Sequence of chain 1.A:
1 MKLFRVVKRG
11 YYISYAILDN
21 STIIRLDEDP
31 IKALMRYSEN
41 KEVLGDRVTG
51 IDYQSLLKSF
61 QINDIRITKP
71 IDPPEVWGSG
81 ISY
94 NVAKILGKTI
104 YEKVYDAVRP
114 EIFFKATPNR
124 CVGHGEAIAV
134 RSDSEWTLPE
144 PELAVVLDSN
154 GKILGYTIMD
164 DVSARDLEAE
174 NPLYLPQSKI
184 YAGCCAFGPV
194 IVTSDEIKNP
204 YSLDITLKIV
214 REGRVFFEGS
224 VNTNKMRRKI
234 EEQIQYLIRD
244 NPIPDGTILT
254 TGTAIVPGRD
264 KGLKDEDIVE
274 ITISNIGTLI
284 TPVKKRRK

Binding-site contacts:
Ligand atom O2 contacts residue GLU143 of chain 1.A at 3.0 Å (salt-bridge).
Ligand atom C3 contacts residue ILE81 of chain 1.A at 3.9 Å (hydrophobic).
Ligand atom O5 contacts residue PHE116 of chain 1.A at 3.7 Å.
Ligand atom O2 contacts residue GLU145 of chain 1.A at 2.9 Å (salt-bridge).
Ligand atom O2 contacts residue GLY255 of chain 1.A at 3.2 Å.
Ligand atom C5 contacts residue GLU171 of chain 1.A at 3.7 Å.
Ligand atom C3 contacts residue GLY80 of chain 1.A at 3.6 Å.
Ligand atom C4 contacts residue LYS182 of chain 1.A at 4.0 Å.
Ligand atom C1 contacts residue MG1 of chain 1.B at 2.9 Å.
Ligand atom C1 contacts residue GLY255 of chain 1.A at 3.9 Å.
Ligand atom O1 contacts residue ILE81 of chain 1.A at 3.1 Å (h-bond).
Ligand atom O1 contacts residue GLY80 of chain 1.A at 3.8 Å.
Ligand atom C4 contacts residue PHE116 of chain 1.A at 4.1 Å (hydrophobic).
Ligand atom C1 contacts residue SER79 of chain 1.A at 3.7 Å.
Ligand atom C1 contacts residue ILE81 of chain 1.A at 4.0 Å (hydrophobic).
Ligand atom O5 contacts residue SER79 of chain 1.A at 3.9 Å.
Ligand atom O3 contacts residue GLU171 of chain 1.A at 2.5 Å (salt-bridge).
Ligand atom O2 contacts residue MG1 of chain 1.B at 2.2 Å.
Ligand atom O5 contacts residue MG1 of chain 1.B at 2.1 Å.
Ligand atom C4 contacts residue GLU114 of chain 1.A at 3.8 Å.
Ligand atom C1 contacts residue GLY80 of chain 1.A at 3.9 Å.
Ligand atom C1 contacts residue THR256 of chain 1.A at 3.6 Å.
Ligand atom C3 contacts residue GLU114 of chain 1.A at 4.0 Å.
Ligand atom C5 contacts residue TYR104 of chain 1.A at 4.1 Å (hydrophobic).
Ligand atom C1 contacts residue GLU143 of chain 1.A at 3.5 Å.
Ligand atom O5 contacts residue LYS182 of chain 1.A at 2.9 Å (salt-bridge).
Ligand atom O3 contacts residue LEU178 of chain 1.A at 3.5 Å.
Ligand atom C2 contacts residue GLY80 of chain 1.A at 3.8 Å.
Ligand atom O5 contacts residue GLU143 of chain 1.A at 3.0 Å (salt-bridge).
Ligand atom C2 contacts residue MG1 of chain 1.B at 2.9 Å.
Ligand atom C2 contacts residue LYS182 of chain 1.A at 4.0 Å.
Ligand atom C5 contacts residue GLU114 of chain 1.A at 3.3 Å.
Ligand atom O5 contacts residue ASP164 of chain 1.A at 3.1 Å (salt-bridge).
Ligand atom C5 contacts residue LEU178 of chain 1.A at 3.9 Å (hydrophobic).
Ligand atom O2 contacts residue THR256 of chain 1.A at 2.8 Å (h-bond).
Ligand atom O3 contacts residue TYR104 of chain 1.A at 3.5 Å.
Ligand atom C2 contacts residue SER79 of chain 1.A at 3.8 Å.
Ligand atom O2 contacts residue SER79 of chain 1.A at 3.7 Å.
Ligand atom C2 contacts residue GLU143 of chain 1.A at 3.4 Å.
Ligand atom O1 contacts residue THR256 of chain 1.A at 3.8 Å.

This small molecule binds to this protein.
Small molecule (SMILES): O=CCCC(=O)C(=O)O